Binding-site contacts:
Ligand atom C8 contacts residue SER455 of chain 1.Q at 3.5 Å.
Ligand atom C2 contacts residue SER458 of chain 1.Q at 4.2 Å.
Ligand atom C3 contacts residue SER455 of chain 1.Q at 2.8 Å.
Ligand atom C1 contacts residue ALA450 of chain 1.Q at 4.3 Å (hydrophobic).
Ligand atom C6 contacts residue SER455 of chain 1.Q at 2.8 Å.
Ligand atom O8 contacts residue ALA450 of chain 1.Q at 3.4 Å.
Ligand atom C7 contacts residue SER455 of chain 1.Q at 3.8 Å.
Ligand atom O8 contacts residue SER455 of chain 1.Q at 3.2 Å (h-bond).
Ligand atom C4 contacts residue SER456 of chain 1.Q at 4.1 Å.
Ligand atom O1B contacts residue ALA450 of chain 1.Q at 4.3 Å.
Ligand atom C3 contacts residue SER458 of chain 1.Q at 3.8 Å.
Ligand atom O1B contacts residue SER458 of chain 1.Q at 4.0 Å.
Ligand atom O6 contacts residue SER455 of chain 1.Q at 1.4 Å (h-bond).
Ligand atom O1A contacts residue ALA450 of chain 1.Q at 3.9 Å.
Ligand atom O1A contacts residue SER455 of chain 1.Q at 3.0 Å (h-bond).
Ligand atom C2 contacts residue SER455 of chain 1.Q at 1.4 Å.
Ligand atom O6 contacts residue SER456 of chain 1.Q at 3.7 Å.
Ligand atom C4 contacts residue SER455 of chain 1.Q at 3.8 Å.
Ligand atom O1B contacts residue SER455 of chain 1.Q at 3.1 Å.
Ligand atom C5 contacts residue SER455 of chain 1.Q at 3.8 Å.
Ligand atom C5 contacts residue SER456 of chain 1.Q at 4.4 Å.
Ligand atom C2 contacts residue SER456 of chain 1.Q at 3.6 Å.
Ligand atom C6 contacts residue SER456 of chain 1.Q at 3.6 Å.
Ligand atom C1 contacts residue SER455 of chain 1.Q at 2.4 Å.
Ligand atom C3 contacts residue SER456 of chain 1.Q at 3.2 Å.
Ligand atom C3 contacts residue GLY457 of chain 1.Q at 4.3 Å.
Ligand atom N5 contacts residue SER455 of chain 1.Q at 4.2 Å.

Sequence of chain 1.Q:
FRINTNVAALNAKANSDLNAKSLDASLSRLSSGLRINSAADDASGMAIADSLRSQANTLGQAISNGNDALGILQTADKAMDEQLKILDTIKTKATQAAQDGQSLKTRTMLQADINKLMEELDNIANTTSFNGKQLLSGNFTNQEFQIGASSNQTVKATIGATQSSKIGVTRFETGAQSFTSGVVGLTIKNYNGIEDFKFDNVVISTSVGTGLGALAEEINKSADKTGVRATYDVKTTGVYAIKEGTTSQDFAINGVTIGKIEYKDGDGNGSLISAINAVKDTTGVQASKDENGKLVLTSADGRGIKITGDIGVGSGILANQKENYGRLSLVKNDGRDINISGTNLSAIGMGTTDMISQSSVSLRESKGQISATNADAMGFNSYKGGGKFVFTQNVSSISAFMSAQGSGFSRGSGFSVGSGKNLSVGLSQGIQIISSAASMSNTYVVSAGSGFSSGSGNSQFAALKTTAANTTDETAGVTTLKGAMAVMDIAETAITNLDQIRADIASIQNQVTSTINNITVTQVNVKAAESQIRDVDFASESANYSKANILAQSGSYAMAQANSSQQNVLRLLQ

A small-molecule ligand and the protein it binds are described below.
Small molecule (SMILES): C[C@H](O)[C@H](N)[C@@H]1O[C@](O)(C(=O)O)C[C@H](O)[C@@H]1N